The small molecule below binds the protein below.
Small molecule (SMILES): OC[C@H]1O[C@@H](O[C@H]2[C@H](O)[C@@H](O)[C@H](O)O[C@@H]2CO)[C@H](O)[C@@H](O)[C@H]1O

Binding-site contacts:
Ligand atom C4 contacts residue TRP88 of chain 1.B at 3.8 Å (hydrophobic).
Ligand atom C5 contacts residue TYR33 of chain 1.B at 3.8 Å (hydrophobic).
Ligand atom O6 contacts residue TYR31 of chain 1.B at 3.7 Å.
Ligand atom O4 contacts residue TYR76 of chain 1.B at 3.8 Å.
Ligand atom C6 contacts residue TYR31 of chain 1.B at 3.9 Å (hydrophobic).
Ligand atom O6 contacts residue VAL40 of chain 1.B at 3.9 Å.
Ligand atom O1 contacts residue LEU36 of chain 1.B at 3.9 Å.
Ligand atom O3 contacts residue LYS37 of chain 1.B at 2.9 Å (salt-bridge).
Ligand atom O3 contacts residue TYR31 of chain 1.B at 3.6 Å.
Ligand atom C5 contacts residue TRP88 of chain 1.B at 3.9 Å (hydrophobic).
Ligand atom C4 contacts residue TYR76 of chain 1.B at 3.7 Å (hydrophobic).
Ligand atom O2 contacts residue TYR31 of chain 1.B at 3.2 Å.
Ligand atom O6 contacts residue TYR33 of chain 1.B at 4.0 Å.
Ligand atom O5 contacts residue TYR33 of chain 1.B at 3.3 Å (h-bond).
Ligand atom C2 contacts residue TYR76 of chain 1.B at 3.5 Å (hydrophobic).
Ligand atom O4 contacts residue TYR76 of chain 1.B at 2.6 Å (h-bond).
Ligand atom C2 contacts residue TYR31 of chain 1.B at 3.9 Å (hydrophobic).
Ligand atom O6 contacts residue GLU19 of chain 1.B at 2.7 Å (salt-bridge).
Ligand atom C6 contacts residue HIS42 of chain 1.B at 3.8 Å.
Ligand atom O6 contacts residue TRP88 of chain 1.B at 4.0 Å.
Ligand atom C5 contacts residue TYR76 of chain 1.B at 3.9 Å (hydrophobic).
Ligand atom C3 contacts residue TRP88 of chain 1.B at 3.9 Å (hydrophobic).
Ligand atom O6 contacts residue LYS37 of chain 1.B at 3.8 Å.
Ligand atom C1 contacts residue TYR76 of chain 1.B at 3.8 Å (hydrophobic).
Ligand atom O3 contacts residue TYR86 of chain 1.B at 2.7 Å (h-bond).
Ligand atom C6 contacts residue VAL40 of chain 1.B at 3.7 Å (hydrophobic).
Ligand atom O4 contacts residue TYR33 of chain 1.B at 3.5 Å (h-bond).
Ligand atom C3 contacts residue GLU23 of chain 1.B at 3.5 Å.
Ligand atom C3 contacts residue TYR33 of chain 1.B at 3.7 Å (hydrophobic).
Ligand atom C4 contacts residue HIS42 of chain 1.B at 3.7 Å.
Ligand atom C3 contacts residue TYR86 of chain 1.B at 3.9 Å (hydrophobic).
Ligand atom O3 contacts residue TRP5 of chain 1.B at 3.8 Å.
Ligand atom O4 contacts residue HIS42 of chain 1.B at 2.8 Å (h-bond).
Ligand atom C1 contacts residue TYR33 of chain 1.B at 4.0 Å (hydrophobic).
Ligand atom O2 contacts residue LYS37 of chain 1.B at 3.4 Å.
Ligand atom C6 contacts residue GLU19 of chain 1.B at 3.4 Å.
Ligand atom C6 contacts residue TRP88 of chain 1.B at 3.5 Å (hydrophobic).
Ligand atom O3 contacts residue GLU23 of chain 1.B at 2.6 Å (salt-bridge).
Ligand atom O4 contacts residue TYR86 of chain 1.B at 3.7 Å.
Ligand atom O5 contacts residue TYR76 of chain 1.B at 3.3 Å (h-bond).

Sequence of chain 1.B:
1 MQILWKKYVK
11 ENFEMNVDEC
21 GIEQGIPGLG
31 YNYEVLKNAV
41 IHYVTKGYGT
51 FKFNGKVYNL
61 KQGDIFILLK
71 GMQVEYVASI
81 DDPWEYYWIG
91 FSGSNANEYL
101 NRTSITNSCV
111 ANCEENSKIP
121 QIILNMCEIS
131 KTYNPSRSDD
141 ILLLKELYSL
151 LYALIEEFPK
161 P